The protein below binds the small molecule below.
Small molecule (SMILES): CCC(=O)Nc1cc(Cl)c(Oc2ccc(O)c(-c3ccc(C(N)=O)cc3)c2)c(Cl)c1

Sequence of chain 1.A:
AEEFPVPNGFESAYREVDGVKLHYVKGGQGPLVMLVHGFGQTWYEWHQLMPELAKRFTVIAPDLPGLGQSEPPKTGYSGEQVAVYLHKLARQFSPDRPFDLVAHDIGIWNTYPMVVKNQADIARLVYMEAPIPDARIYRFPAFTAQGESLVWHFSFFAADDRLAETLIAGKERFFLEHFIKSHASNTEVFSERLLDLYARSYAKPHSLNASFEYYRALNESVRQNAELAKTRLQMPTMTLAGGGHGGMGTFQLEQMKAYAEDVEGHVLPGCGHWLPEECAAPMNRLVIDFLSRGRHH

Binding-site contacts:
Ligand atom O2 contacts residue PHE140 of chain 1.A at 3.7 Å.
Ligand atom C11 contacts residue GLY246 of chain 1.A at 3.2 Å.
Ligand atom CL2 contacts residue LEU150 of chain 1.A at 3.5 Å.
Ligand atom C20 contacts residue ASP105 of chain 1.A at 3.0 Å.
Ligand atom C5 contacts residue PHE140 of chain 1.A at 3.7 Å (hydrophobic).
Ligand atom C7 contacts residue PHE140 of chain 1.A at 3.4 Å (hydrophobic).
Ligand atom C13 contacts residue VAL151 of chain 1.A at 3.3 Å (hydrophobic).
Ligand atom C18 contacts residue HIS153 of chain 1.A at 3.2 Å.
Ligand atom C13 contacts residue MET248 of chain 1.A at 3.2 Å (hydrophobic).
Ligand atom CL1 contacts residue PHE140 of chain 1.A at 3.1 Å.
Ligand atom C10 contacts residue LEU150 of chain 1.A at 3.6 Å (hydrophobic).
Ligand atom N2 contacts residue TRP109 of chain 1.A at 3.6 Å.
Ligand atom O4 contacts residue HIS153 of chain 1.A at 2.9 Å (h-bond).
Ligand atom C8 contacts residue LEU150 of chain 1.A at 3.2 Å (hydrophobic).
Ligand atom C6 contacts residue PHE140 of chain 1.A at 3.1 Å (hydrophobic).
Ligand atom C17 contacts residue ASP105 of chain 1.A at 3.3 Å.
Ligand atom N2 contacts residue ILE106 of chain 1.A at 3.2 Å.
Ligand atom N2 contacts residue ASP105 of chain 1.A at 2.7 Å (salt-bridge).
Ligand atom O4 contacts residue TYR215 of chain 1.A at 2.6 Å (h-bond).
Ligand atom O3 contacts residue HIS273 of chain 1.A at 3.0 Å (h-bond).
Ligand atom C1 contacts residue PRO141 of chain 1.A at 3.6 Å (hydrophobic).
Ligand atom C11 contacts residue MET248 of chain 1.A at 3.4 Å (hydrophobic).
Ligand atom C10 contacts residue MET248 of chain 1.A at 3.5 Å (hydrophobic).
Ligand atom C8 contacts residue MET248 of chain 1.A at 3.4 Å (hydrophobic).
Ligand atom CL1 contacts residue MET248 of chain 1.A at 3.2 Å.
Ligand atom C12 contacts residue MET248 of chain 1.A at 3.2 Å (hydrophobic).
Ligand atom C19 contacts residue LEU150 of chain 1.A at 3.4 Å (hydrophobic).
Ligand atom C16 contacts residue ASP105 of chain 1.A at 3.6 Å.
Ligand atom C9 contacts residue LEU150 of chain 1.A at 3.4 Å (hydrophobic).
Ligand atom C9 contacts residue MET248 of chain 1.A at 3.5 Å (hydrophobic).
Ligand atom C13 contacts residue LEU150 of chain 1.A at 3.4 Å (hydrophobic).
Ligand atom C20 contacts residue TYR215 of chain 1.A at 3.5 Å (hydrophobic).
Ligand atom O3 contacts residue GLY246 of chain 1.A at 2.6 Å (h-bond).
Ligand atom O3 contacts residue GLU129 of chain 1.A at 3.1 Å (salt-bridge).
Ligand atom N2 contacts residue TYR215 of chain 1.A at 3.6 Å (h-bond).
Ligand atom C20 contacts residue HIS153 of chain 1.A at 3.6 Å.
Ligand atom O2 contacts residue LEU150 of chain 1.A at 3.6 Å.
Ligand atom C9 contacts residue GLY247 of chain 1.A at 3.4 Å.
Ligand atom C10 contacts residue GLY246 of chain 1.A at 3.1 Å.
Ligand atom C10 contacts residue GLY247 of chain 1.A at 3.0 Å.